Sequence of chain 1.B:
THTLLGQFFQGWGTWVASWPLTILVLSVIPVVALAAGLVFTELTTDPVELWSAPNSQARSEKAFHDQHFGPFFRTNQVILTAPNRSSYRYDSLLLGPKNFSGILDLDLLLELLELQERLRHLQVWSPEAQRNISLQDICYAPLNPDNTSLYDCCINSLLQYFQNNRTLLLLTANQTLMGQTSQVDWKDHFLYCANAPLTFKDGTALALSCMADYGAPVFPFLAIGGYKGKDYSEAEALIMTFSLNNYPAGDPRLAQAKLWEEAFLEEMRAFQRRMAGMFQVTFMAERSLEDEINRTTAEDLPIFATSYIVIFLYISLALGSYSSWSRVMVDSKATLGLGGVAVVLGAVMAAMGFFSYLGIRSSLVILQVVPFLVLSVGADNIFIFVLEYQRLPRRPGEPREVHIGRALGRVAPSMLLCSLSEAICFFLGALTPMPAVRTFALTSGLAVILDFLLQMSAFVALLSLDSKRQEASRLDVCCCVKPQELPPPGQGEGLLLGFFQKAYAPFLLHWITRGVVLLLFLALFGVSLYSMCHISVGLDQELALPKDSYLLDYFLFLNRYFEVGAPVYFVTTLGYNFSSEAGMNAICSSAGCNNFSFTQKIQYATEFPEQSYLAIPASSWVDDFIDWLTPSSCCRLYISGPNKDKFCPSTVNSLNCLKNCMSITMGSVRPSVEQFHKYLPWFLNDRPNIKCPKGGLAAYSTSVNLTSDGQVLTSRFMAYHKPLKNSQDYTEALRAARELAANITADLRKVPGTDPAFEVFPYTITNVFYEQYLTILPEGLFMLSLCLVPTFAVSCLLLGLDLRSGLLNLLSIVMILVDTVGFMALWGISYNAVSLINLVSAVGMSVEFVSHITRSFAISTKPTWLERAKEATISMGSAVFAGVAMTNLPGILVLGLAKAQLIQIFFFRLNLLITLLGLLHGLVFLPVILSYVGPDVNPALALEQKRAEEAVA

A small-molecule ligand and the protein it binds are described below.
Small molecule (SMILES): CC(=O)N[C@@H]1[C@@H](O)[C@H](O)[C@@H](CO)O[C@H]1O

Binding-site contacts:
Ligand atom O5 contacts residue ASN1075 of chain 1.B at 2.3 Å (h-bond).
Ligand atom C6 contacts residue ASP1079 of chain 1.B at 4.4 Å.
Ligand atom N2 contacts residue ASN1075 of chain 1.B at 3.0 Å (h-bond).
Ligand atom C1 contacts residue ASN1075 of chain 1.B at 1.4 Å.
Ligand atom C4 contacts residue ASN1075 of chain 1.B at 4.0 Å.
Ligand atom C6 contacts residue ASN1075 of chain 1.B at 4.1 Å.
Ligand atom C5 contacts residue ASN1075 of chain 1.B at 3.0 Å.
Ligand atom O3 contacts residue ASN1075 of chain 1.B at 4.4 Å.
Ligand atom C3 contacts residue ASN1075 of chain 1.B at 3.8 Å.
Ligand atom O6 contacts residue ALA1078 of chain 1.B at 4.4 Å.
Ligand atom C7 contacts residue ASN1075 of chain 1.B at 4.2 Å.
Ligand atom C2 contacts residue ASN1075 of chain 1.B at 2.6 Å.